A small-molecule ligand and the protein it binds are described below.
Small molecule (SMILES): CC(=O)N[C@@H]1[C@@H](O)[C@H](O)[C@@H](CO)O[C@H]1O

Sequence of chain 1.E:
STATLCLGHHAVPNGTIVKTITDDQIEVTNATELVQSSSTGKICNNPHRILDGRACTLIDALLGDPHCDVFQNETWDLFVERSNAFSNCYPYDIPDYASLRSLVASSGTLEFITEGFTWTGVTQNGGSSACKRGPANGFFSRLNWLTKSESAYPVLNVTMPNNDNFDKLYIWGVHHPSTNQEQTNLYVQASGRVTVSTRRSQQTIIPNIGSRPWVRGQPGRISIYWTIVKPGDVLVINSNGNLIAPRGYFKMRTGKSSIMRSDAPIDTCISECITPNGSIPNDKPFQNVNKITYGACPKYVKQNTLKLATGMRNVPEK

Sequence of chain 1.C:
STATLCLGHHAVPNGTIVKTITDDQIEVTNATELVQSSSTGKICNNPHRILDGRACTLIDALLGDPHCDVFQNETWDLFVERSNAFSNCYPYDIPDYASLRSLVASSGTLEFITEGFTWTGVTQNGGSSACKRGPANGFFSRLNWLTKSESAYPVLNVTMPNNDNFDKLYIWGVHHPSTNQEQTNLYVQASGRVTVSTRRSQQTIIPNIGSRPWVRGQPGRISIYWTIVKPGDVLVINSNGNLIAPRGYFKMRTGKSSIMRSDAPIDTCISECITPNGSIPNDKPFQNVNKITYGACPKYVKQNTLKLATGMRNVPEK

Binding-site contacts:
Ligand atom N2 contacts residue ASN165 of chain 1.E at 3.9 Å.
Ligand atom C7 contacts residue SER219 of chain 1.C at 3.9 Å.
Ligand atom O6 contacts residue ASN165 of chain 1.E at 4.4 Å.
Ligand atom O6 contacts residue NDG1 of chain 1.T at 3.5 Å (h-bond).
Ligand atom O1 contacts residue ASN165 of chain 1.E at 2.5 Å.
Ligand atom O4 contacts residue TRP222 of chain 1.C at 3.6 Å.
Ligand atom O5 contacts residue NDG1 of chain 1.T at 4.5 Å.
Ligand atom C3 contacts residue SER219 of chain 1.C at 4.3 Å.
Ligand atom C5 contacts residue THR167 of chain 1.E at 4.2 Å.
Ligand atom O3 contacts residue NDG1 of chain 1.T at 2.3 Å (h-bond).
Ligand atom C8 contacts residue SER219 of chain 1.C at 4.1 Å.
Ligand atom C2 contacts residue SER219 of chain 1.C at 4.0 Å.
Ligand atom C6 contacts residue THR167 of chain 1.E at 2.9 Å.
Ligand atom C2 contacts residue ASN165 of chain 1.E at 4.0 Å.
Ligand atom C6 contacts residue NDG1 of chain 1.T at 3.6 Å.
Ligand atom C6 contacts residue VAL244 of chain 1.E at 4.3 Å (hydrophobic).
Ligand atom O5 contacts residue THR167 of chain 1.E at 4.4 Å.
Ligand atom C5 contacts residue NDG1 of chain 1.T at 3.7 Å.
Ligand atom C4 contacts residue NDG1 of chain 1.T at 2.7 Å.
Ligand atom C2 contacts residue NDG1 of chain 1.T at 4.5 Å.
Ligand atom C1 contacts residue ASN165 of chain 1.E at 2.8 Å.
Ligand atom O5 contacts residue ASN165 of chain 1.E at 2.8 Å (h-bond).
Ligand atom O6 contacts residue THR167 of chain 1.E at 2.7 Å (h-bond).
Ligand atom O4 contacts residue NDG1 of chain 1.T at 2.9 Å (h-bond).
Ligand atom C5 contacts residue ASN165 of chain 1.E at 3.7 Å.
Ligand atom N2 contacts residue SER219 of chain 1.C at 3.1 Å (h-bond).
Ligand atom C8 contacts residue THR187 of chain 1.C at 4.3 Å.
Ligand atom C7 contacts residue ASN165 of chain 1.E at 4.5 Å.
Ligand atom C6 contacts residue ASN165 of chain 1.E at 4.2 Å.
Ligand atom O4 contacts residue ARG220 of chain 1.C at 4.0 Å.
Ligand atom C3 contacts residue NDG1 of chain 1.T at 3.2 Å.
Ligand atom C1 contacts residue SER219 of chain 1.C at 4.0 Å.